The protein below binds the small molecule below.
Small molecule (SMILES): CC(=O)N[C@H]1[C@H](O[C@H]2[C@H](O)[C@@H](NC(C)=O)CO[C@@H]2CO)O[C@H](CO)[C@@H](O)[C@@H]1O

Binding-site contacts:
Ligand atom N2 contacts residue ASN234 of chain 1.B at 2.7 Å (h-bond).
Ligand atom C4 contacts residue THR236 of chain 1.B at 4.3 Å.
Ligand atom O7 contacts residue THR236 of chain 1.B at 4.0 Å.
Ligand atom O7 contacts residue ASN234 of chain 1.B at 3.7 Å.
Ligand atom C6 contacts residue THR236 of chain 1.B at 3.1 Å.
Ligand atom O5 contacts residue ASN234 of chain 1.B at 2.4 Å (h-bond).
Ligand atom C5 contacts residue THR236 of chain 1.B at 2.9 Å.
Ligand atom C5 contacts residue THR108 of chain 1.B at 3.4 Å.
Ligand atom C5 contacts residue ASN234 of chain 1.B at 3.6 Å.
Ligand atom O5 contacts residue THR236 of chain 1.B at 2.7 Å (h-bond).
Ligand atom O5 contacts residue THR108 of chain 1.B at 2.5 Å (h-bond).
Ligand atom O6 contacts residue THR108 of chain 1.B at 2.7 Å (h-bond).
Ligand atom O6 contacts residue THR236 of chain 1.B at 4.0 Å.
Ligand atom C2 contacts residue ASN234 of chain 1.B at 2.4 Å.
Ligand atom C7 contacts residue THR236 of chain 1.B at 3.7 Å.
Ligand atom C4 contacts residue ASN234 of chain 1.B at 4.2 Å.
Ligand atom C6 contacts residue THR108 of chain 1.B at 3.1 Å.
Ligand atom C1 contacts residue THR108 of chain 1.B at 3.5 Å.
Ligand atom C1 contacts residue ASN234 of chain 1.B at 1.3 Å.
Ligand atom C8 contacts residue THR236 of chain 1.B at 2.8 Å.
Ligand atom C1 contacts residue THR236 of chain 1.B at 3.3 Å.
Ligand atom C3 contacts residue ASN234 of chain 1.B at 3.6 Å.
Ligand atom C7 contacts residue ASN234 of chain 1.B at 3.4 Å.
Ligand atom C8 contacts residue ASN234 of chain 1.B at 4.4 Å.

Sequence of chain 1.B:
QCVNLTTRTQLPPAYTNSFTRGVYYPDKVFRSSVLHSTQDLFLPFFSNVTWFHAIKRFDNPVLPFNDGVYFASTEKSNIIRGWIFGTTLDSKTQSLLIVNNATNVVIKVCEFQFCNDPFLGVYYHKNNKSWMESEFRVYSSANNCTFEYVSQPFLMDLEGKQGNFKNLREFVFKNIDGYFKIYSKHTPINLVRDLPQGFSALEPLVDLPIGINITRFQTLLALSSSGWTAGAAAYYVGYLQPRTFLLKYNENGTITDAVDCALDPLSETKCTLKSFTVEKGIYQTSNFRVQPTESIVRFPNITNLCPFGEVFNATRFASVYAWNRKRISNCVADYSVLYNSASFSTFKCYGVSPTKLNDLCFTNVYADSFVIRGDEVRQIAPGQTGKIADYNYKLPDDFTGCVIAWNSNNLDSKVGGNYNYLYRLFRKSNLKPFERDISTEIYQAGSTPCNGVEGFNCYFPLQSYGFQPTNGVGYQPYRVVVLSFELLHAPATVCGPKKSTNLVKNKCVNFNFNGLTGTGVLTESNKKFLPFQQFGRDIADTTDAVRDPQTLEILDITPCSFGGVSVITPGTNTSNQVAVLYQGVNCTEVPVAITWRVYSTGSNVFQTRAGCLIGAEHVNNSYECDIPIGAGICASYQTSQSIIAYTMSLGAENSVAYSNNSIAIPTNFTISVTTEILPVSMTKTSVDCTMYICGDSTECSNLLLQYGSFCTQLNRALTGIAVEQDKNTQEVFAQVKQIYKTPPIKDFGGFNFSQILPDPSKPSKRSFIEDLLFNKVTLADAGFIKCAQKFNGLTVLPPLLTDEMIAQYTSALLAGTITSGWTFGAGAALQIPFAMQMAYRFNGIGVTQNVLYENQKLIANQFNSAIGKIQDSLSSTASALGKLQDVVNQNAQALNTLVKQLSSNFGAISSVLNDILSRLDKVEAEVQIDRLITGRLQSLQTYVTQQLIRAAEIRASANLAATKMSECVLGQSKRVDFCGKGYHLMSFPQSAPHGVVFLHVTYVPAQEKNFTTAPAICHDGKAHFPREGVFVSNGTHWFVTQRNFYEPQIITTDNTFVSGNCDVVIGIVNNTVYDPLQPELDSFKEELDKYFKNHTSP